Sequence of chain 1.C:
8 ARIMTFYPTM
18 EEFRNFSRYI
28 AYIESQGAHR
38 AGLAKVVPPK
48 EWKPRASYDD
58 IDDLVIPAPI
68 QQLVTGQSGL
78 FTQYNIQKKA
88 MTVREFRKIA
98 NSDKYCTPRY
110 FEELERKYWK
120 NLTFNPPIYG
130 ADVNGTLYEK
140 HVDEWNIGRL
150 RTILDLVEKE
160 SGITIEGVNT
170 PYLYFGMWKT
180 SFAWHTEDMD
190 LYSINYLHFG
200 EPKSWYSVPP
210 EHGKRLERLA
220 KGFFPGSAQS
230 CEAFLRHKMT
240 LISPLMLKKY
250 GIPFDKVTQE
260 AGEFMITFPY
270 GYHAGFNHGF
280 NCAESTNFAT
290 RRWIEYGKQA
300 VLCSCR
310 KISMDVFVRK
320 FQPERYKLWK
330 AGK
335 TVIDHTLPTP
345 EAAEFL

Binding-site contacts:
Ligand atom C15 contacts residue ALA130 of chain 1.C at 3.8 Å (hydrophobic).
Ligand atom C7 contacts residue LYS202 of chain 1.C at 3.9 Å.
Ligand atom C5 contacts residue TRP204 of chain 1.C at 3.8 Å (hydrophobic).
Ligand atom O9 contacts residue TYR173 of chain 1.C at 3.6 Å.
Ligand atom N10 contacts residue PHE181 of chain 1.C at 3.4 Å.
Ligand atom C1 contacts residue PHE181 of chain 1.C at 3.5 Å (hydrophobic).
Ligand atom C6 contacts residue PHE181 of chain 1.C at 3.9 Å (hydrophobic).
Ligand atom C2 contacts residue PHE181 of chain 1.C at 3.5 Å (hydrophobic).
Ligand atom C16 contacts residue SER180 of chain 1.C at 3.9 Å.
Ligand atom F18 contacts residue ASN82 of chain 1.C at 4.0 Å.
Ligand atom C16 contacts residue GLN69 of chain 1.C at 3.6 Å.
Ligand atom C6 contacts residue TRP204 of chain 1.C at 3.8 Å (hydrophobic).
Ligand atom C11 contacts residue PHE181 of chain 1.C at 3.7 Å (hydrophobic).
Ligand atom C5 contacts residue NI1 of chain 1.K at 2.9 Å.
Ligand atom O9 contacts residue PHE181 of chain 1.C at 3.6 Å.
Ligand atom C14 contacts residue ASP131 of chain 1.C at 3.6 Å.
Ligand atom O9 contacts residue TYR128 of chain 1.C at 2.4 Å (h-bond).
Ligand atom C3 contacts residue HIS184 of chain 1.C at 3.2 Å.
Ligand atom O8 contacts residue ASN194 of chain 1.C at 3.8 Å.
Ligand atom N4 contacts residue NI1 of chain 1.K at 2.1 Å (h-bond).
Ligand atom C11 contacts residue LYS237 of chain 1.C at 3.8 Å.
Ligand atom N10 contacts residue TYR173 of chain 1.C at 3.9 Å.
Ligand atom N4 contacts residue HIS272 of chain 1.C at 3.4 Å (h-bond).
Ligand atom C7 contacts residue PHE181 of chain 1.C at 3.4 Å (hydrophobic).
Ligand atom C3 contacts residue NI1 of chain 1.K at 3.0 Å.
Ligand atom F18 contacts residue ILE67 of chain 1.C at 3.6 Å.
Ligand atom O8 contacts residue LYS202 of chain 1.C at 2.8 Å (salt-bridge).
Ligand atom C14 contacts residue ALA130 of chain 1.C at 3.6 Å (hydrophobic).
Ligand atom O8 contacts residue TYR128 of chain 1.C at 3.2 Å (h-bond).
Ligand atom C5 contacts residue PHE181 of chain 1.C at 4.0 Å (hydrophobic).
Ligand atom C13 contacts residue ASP131 of chain 1.C at 3.8 Å.
Ligand atom C5 contacts residue HIS272 of chain 1.C at 3.7 Å.
Ligand atom C7 contacts residue TYR128 of chain 1.C at 3.3 Å (hydrophobic).
Ligand atom C16 contacts residue TYR128 of chain 1.C at 3.9 Å (hydrophobic).
Ligand atom F18 contacts residue ALA130 of chain 1.C at 3.7 Å.
Ligand atom C17 contacts residue PHE181 of chain 1.C at 3.9 Å (hydrophobic).
Ligand atom N4 contacts residue HIS184 of chain 1.C at 2.9 Å (h-bond).
Ligand atom C6 contacts residue ASN194 of chain 1.C at 3.9 Å.
Ligand atom C12 contacts residue LYS237 of chain 1.C at 4.0 Å.
Ligand atom O8 contacts residue PHE181 of chain 1.C at 3.6 Å.

The protein below binds the small molecule below.
Small molecule (SMILES): O=C(O)c1ccncc1NCc1ccc(F)cc1